Sequence of chain 1.B:
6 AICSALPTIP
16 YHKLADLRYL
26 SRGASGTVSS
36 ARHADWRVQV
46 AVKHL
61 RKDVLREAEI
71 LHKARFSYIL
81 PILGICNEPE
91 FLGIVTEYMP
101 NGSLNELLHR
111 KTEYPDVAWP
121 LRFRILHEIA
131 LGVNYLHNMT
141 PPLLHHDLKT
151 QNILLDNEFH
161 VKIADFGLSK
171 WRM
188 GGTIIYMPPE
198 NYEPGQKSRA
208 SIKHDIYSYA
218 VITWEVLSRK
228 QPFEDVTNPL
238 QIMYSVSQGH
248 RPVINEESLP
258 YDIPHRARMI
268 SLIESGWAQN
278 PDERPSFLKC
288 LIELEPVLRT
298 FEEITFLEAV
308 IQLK

This small molecule binds to this protein.
Small molecule (SMILES): COc1cc2nccc(Nc3[nH]nc(C)c3C)c2cc1S(=O)(=O)C(C)(C)C

Binding-site contacts:
Ligand atom C16 contacts residue LYS48 of chain 1.B at 3.9 Å.
Ligand atom O23 contacts residue LEU25 of chain 1.B at 3.8 Å.
Ligand atom N10 contacts residue VAL33 of chain 1.B at 3.9 Å.
Ligand atom O22 contacts residue VAL33 of chain 1.B at 3.9 Å.
Ligand atom C9 contacts residue LEU154 of chain 1.B at 3.5 Å (hydrophobic).
Ligand atom C15 contacts residue ILE94 of chain 1.B at 3.6 Å (hydrophobic).
Ligand atom C26 contacts residue GLU106 of chain 1.B at 3.4 Å.
Ligand atom C1 contacts residue MET99 of chain 1.B at 3.3 Å (hydrophobic).
Ligand atom C8 contacts residue ALA46 of chain 1.B at 3.6 Å (hydrophobic).
Ligand atom C1 contacts residue GLY102 of chain 1.B at 3.9 Å.
Ligand atom C19 contacts residue VAL33 of chain 1.B at 3.7 Å (hydrophobic).
Ligand atom C17 contacts residue THR96 of chain 1.B at 3.5 Å.
Ligand atom C15 contacts residue LYS48 of chain 1.B at 3.7 Å.
Ligand atom C14 contacts residue LYS48 of chain 1.B at 3.8 Å.
Ligand atom C7 contacts residue GLU97 of chain 1.B at 3.2 Å.
Ligand atom O2 contacts residue LEU25 of chain 1.B at 3.7 Å.
Ligand atom C4 contacts residue MET99 of chain 1.B at 3.3 Å (hydrophobic).
Ligand atom N6 contacts residue MET99 of chain 1.B at 2.9 Å (h-bond).
Ligand atom C17 contacts residue LYS48 of chain 1.B at 3.8 Å.
Ligand atom C8 contacts residue THR96 of chain 1.B at 3.5 Å.
Ligand atom C27 contacts residue GLY102 of chain 1.B at 3.7 Å.
Ligand atom O22 contacts residue SER26 of chain 1.B at 2.8 Å (h-bond).
Ligand atom C8 contacts residue LEU154 of chain 1.B at 3.6 Å (hydrophobic).
Ligand atom N6 contacts residue GLU97 of chain 1.B at 3.9 Å.
Ligand atom C27 contacts residue GLU106 of chain 1.B at 3.3 Å.
Ligand atom N13 contacts residue LYS48 of chain 1.B at 3.5 Å.
Ligand atom C3 contacts residue LEU25 of chain 1.B at 3.6 Å (hydrophobic).
Ligand atom C14 contacts residue LEU80 of chain 1.B at 3.8 Å (hydrophobic).
Ligand atom C7 contacts residue ALA46 of chain 1.B at 3.4 Å (hydrophobic).
Ligand atom C27 contacts residue SER103 of chain 1.B at 3.8 Å.
Ligand atom N6 contacts residue ALA46 of chain 1.B at 3.7 Å.
Ligand atom C7 contacts residue MET99 of chain 1.B at 3.6 Å (hydrophobic).
Ligand atom N13 contacts residue LEU80 of chain 1.B at 3.8 Å.
Ligand atom N10 contacts residue LEU154 of chain 1.B at 3.9 Å.
Ligand atom C17 contacts residue ALA46 of chain 1.B at 3.7 Å (hydrophobic).
Ligand atom C20 contacts residue LEU25 of chain 1.B at 3.9 Å (hydrophobic).
Ligand atom N6 contacts residue TYR98 of chain 1.B at 3.9 Å.
Ligand atom C15 contacts residue THR96 of chain 1.B at 3.9 Å.
Ligand atom C1 contacts residue TYR98 of chain 1.B at 3.7 Å (hydrophobic).
Ligand atom C7 contacts residue THR96 of chain 1.B at 3.7 Å.